Binding-site contacts:
Ligand atom C7 contacts residue VAL115 of chain 1.B at 3.1 Å (hydrophobic).
Ligand atom C16 contacts residue ILE60 of chain 1.B at 3.8 Å (hydrophobic).
Ligand atom C9 contacts residue THR56 of chain 1.B at 3.8 Å.
Ligand atom NA2 contacts residue GLU30 of chain 1.B at 2.3 Å (salt-bridge).
Ligand atom O4 contacts residue GLU30 of chain 1.B at 3.5 Å (salt-bridge).
Ligand atom CG contacts residue PHE31 of chain 1.B at 3.4 Å (hydrophobic).
Ligand atom N8 contacts residue VAL8 of chain 1.B at 3.8 Å.
Ligand atom O1 contacts residue GLN35 of chain 1.B at 2.7 Å (h-bond).
Ligand atom O2 contacts residue GLN35 of chain 1.B at 3.7 Å.
Ligand atom N1 contacts residue ALA9 of chain 1.B at 3.8 Å.
Ligand atom O1 contacts residue ARG70 of chain 1.B at 2.8 Å (salt-bridge).
Ligand atom CD contacts residue PHE31 of chain 1.B at 3.3 Å (hydrophobic).
Ligand atom N8 contacts residue ILE7 of chain 1.B at 2.8 Å (h-bond).
Ligand atom NA2 contacts residue THR136 of chain 1.B at 3.5 Å (h-bond).
Ligand atom C4A contacts residue PHE34 of chain 1.B at 3.6 Å (hydrophobic).
Ligand atom O2 contacts residue PHE34 of chain 1.B at 3.4 Å.
Ligand atom N3 contacts residue PHE34 of chain 1.B at 3.8 Å.
Ligand atom C8A contacts residue ILE7 of chain 1.B at 3.6 Å (hydrophobic).
Ligand atom C2 contacts residue GLU30 of chain 1.B at 3.1 Å.
Ligand atom N8 contacts residue PHE34 of chain 1.B at 3.7 Å.
Ligand atom N1 contacts residue VAL8 of chain 1.B at 3.4 Å.
Ligand atom N1 contacts residue PHE34 of chain 1.B at 3.5 Å.
Ligand atom NA2 contacts residue VAL8 of chain 1.B at 3.6 Å.
Ligand atom O2 contacts residue ARG70 of chain 1.B at 2.8 Å (salt-bridge).
Ligand atom N1 contacts residue ILE7 of chain 1.B at 3.5 Å (h-bond).
Ligand atom C11 contacts residue PHE31 of chain 1.B at 3.7 Å (hydrophobic).
Ligand atom O4 contacts residue PHE31 of chain 1.B at 3.1 Å.
Ligand atom CT contacts residue GLN35 of chain 1.B at 3.6 Å.
Ligand atom O contacts residue ASN64 of chain 1.B at 2.7 Å (h-bond).
Ligand atom CT contacts residue ARG70 of chain 1.B at 3.2 Å.
Ligand atom C9 contacts residue VAL115 of chain 1.B at 3.8 Å (hydrophobic).
Ligand atom N3 contacts residue GLU30 of chain 1.B at 2.7 Å (salt-bridge).
Ligand atom N8 contacts residue TYR121 of chain 1.B at 3.3 Å (h-bond).
Ligand atom CB contacts residue ASN64 of chain 1.B at 3.8 Å.
Ligand atom C8A contacts residue PHE34 of chain 1.B at 3.3 Å (hydrophobic).
Ligand atom OE2 contacts residue ARG32 of chain 1.B at 3.8 Å.
Ligand atom OE2 contacts residue PHE31 of chain 1.B at 3.2 Å (h-bond).
Ligand atom C7 contacts residue ILE7 of chain 1.B at 3.7 Å (hydrophobic).
Ligand atom C7 contacts residue TYR121 of chain 1.B at 3.4 Å (hydrophobic).
Ligand atom C4 contacts residue GLU30 of chain 1.B at 3.5 Å.

The protein below binds the small molecule below.
Small molecule (SMILES): Nc1nc(=O)c2cc(CNc3ccc(C(=O)N[C@@H](CCC(=O)O)C(=O)O)cc3)cnc2[nH]1

Sequence of chain 1.B:
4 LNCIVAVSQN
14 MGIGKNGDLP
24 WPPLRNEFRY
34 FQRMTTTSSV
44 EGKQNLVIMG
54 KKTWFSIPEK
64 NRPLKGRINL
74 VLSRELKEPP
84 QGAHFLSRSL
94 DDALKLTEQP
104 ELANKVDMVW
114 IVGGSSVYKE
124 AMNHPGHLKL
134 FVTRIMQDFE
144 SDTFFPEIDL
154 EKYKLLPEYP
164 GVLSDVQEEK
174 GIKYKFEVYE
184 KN